Binding-site contacts:
Ligand atom N contacts residue MET75 of chain 1.C at 4.3 Å.
Ligand atom CD2 contacts residue GLN79 of chain 1.C at 3.9 Å.
Ligand atom ND2 contacts residue MET234 of chain 1.C at 3.9 Å.
Ligand atom O contacts residue VAL57 of chain 1.C at 4.0 Å.
Ligand atom CB contacts residue LEU71 of chain 1.C at 4.1 Å (hydrophobic).
Ligand atom CB contacts residue MET234 of chain 1.C at 4.4 Å (hydrophobic).
Ligand atom CG contacts residue VAL57 of chain 1.C at 3.9 Å (hydrophobic).
Ligand atom CD2 contacts residue MET75 of chain 1.C at 4.1 Å (hydrophobic).
Ligand atom CD2 contacts residue PHE66 of chain 1.C at 4.3 Å (hydrophobic).
Ligand atom N contacts residue VAL57 of chain 1.C at 4.3 Å.
Ligand atom CD1 contacts residue GLN74 of chain 1.C at 4.3 Å.
Ligand atom CD1 contacts residue LEU78 of chain 1.C at 4.2 Å (hydrophobic).
Ligand atom C contacts residue VAL57 of chain 1.C at 4.1 Å (hydrophobic).
Ligand atom ND2 contacts residue GLU237 of chain 1.C at 4.2 Å.
Ligand atom CD2 contacts residue GLN74 of chain 1.C at 4.1 Å.
Ligand atom CG contacts residue MET234 of chain 1.C at 4.0 Å (hydrophobic).
Ligand atom CB contacts residue MET75 of chain 1.C at 4.4 Å (hydrophobic).
Ligand atom CD1 contacts residue ILE54 of chain 1.C at 4.1 Å (hydrophobic).
Ligand atom CD1 contacts residue VAL57 of chain 1.C at 3.6 Å (hydrophobic).
Ligand atom CD2 contacts residue VAL57 of chain 1.C at 3.8 Å (hydrophobic).
Ligand atom OD1 contacts residue GLU237 of chain 1.C at 3.4 Å.
Ligand atom CG contacts residue GLU237 of chain 1.C at 3.6 Å.
Ligand atom O contacts residue LYS61 of chain 1.C at 4.4 Å.
Ligand atom CA contacts residue LYS61 of chain 1.C at 3.8 Å.
Ligand atom O contacts residue LEU71 of chain 1.C at 4.4 Å.
Ligand atom O contacts residue LYS61 of chain 1.C at 3.3 Å.
Ligand atom CA contacts residue MET75 of chain 1.C at 4.2 Å (hydrophobic).
Ligand atom CB contacts residue GLU237 of chain 1.C at 4.1 Å.
Ligand atom ND2 contacts residue ILE238 of chain 1.C at 4.3 Å.
Ligand atom CG contacts residue MET75 of chain 1.C at 4.4 Å (hydrophobic).
Ligand atom C contacts residue LYS61 of chain 1.C at 3.9 Å.
Ligand atom CD2 contacts residue LYS61 of chain 1.C at 3.8 Å.
Ligand atom CD1 contacts residue MET234 of chain 1.C at 4.1 Å (hydrophobic).
Ligand atom CD1 contacts residue MET75 of chain 1.C at 3.7 Å (hydrophobic).
Ligand atom CB contacts residue VAL57 of chain 1.C at 3.9 Å (hydrophobic).
Ligand atom O contacts residue MET75 of chain 1.C at 3.5 Å.
Ligand atom CD2 contacts residue MET234 of chain 1.C at 3.8 Å (hydrophobic).
Ligand atom CB contacts residue MET75 of chain 1.C at 4.0 Å (hydrophobic).
Ligand atom CD2 contacts residue LEU78 of chain 1.C at 4.0 Å (hydrophobic).
Ligand atom CG contacts residue LEU78 of chain 1.C at 4.5 Å (hydrophobic).

The protein below binds the small molecule below.
Small molecule (SMILES): CC(C)C[C@H](NC(=O)[C@H](C)NC(=O)[C@@H](N)CC(N)=O)C(=O)N[C@@H](CC(C)C)C(=O)N[C@@H](C)C(=O)N[C@@H](Cc1ccc(O)cc1)C(=O)N[C@@H](CC(C)C)C(=O)N[C@@H](CC(C)C)C(=O)N[C@H](C=O)CC(=O)O

Sequence of chain 1.C:
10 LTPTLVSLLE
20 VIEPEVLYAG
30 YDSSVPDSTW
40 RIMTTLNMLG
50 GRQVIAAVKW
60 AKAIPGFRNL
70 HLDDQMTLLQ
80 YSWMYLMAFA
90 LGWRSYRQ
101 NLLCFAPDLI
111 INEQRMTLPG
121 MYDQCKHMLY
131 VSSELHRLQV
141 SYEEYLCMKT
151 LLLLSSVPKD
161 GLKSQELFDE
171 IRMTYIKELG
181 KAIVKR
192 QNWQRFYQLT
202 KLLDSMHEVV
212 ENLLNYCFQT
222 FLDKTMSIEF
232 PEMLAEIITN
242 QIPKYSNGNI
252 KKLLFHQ